Binding-site contacts:
Ligand atom C13 contacts residue NDP1 of chain 1.D at 3.7 Å.
Ligand atom N8 contacts residue PHE58 of chain 1.A at 3.8 Å.
Ligand atom N3 contacts residue CYS15 of chain 1.A at 3.4 Å.
Ligand atom N3 contacts residue PHE58 of chain 1.A at 3.5 Å.
Ligand atom N8 contacts residue NDP1 of chain 1.D at 3.7 Å.
Ligand atom CL17 contacts residue SER108 of chain 1.A at 3.2 Å.
Ligand atom C4 contacts residue NDP1 of chain 1.D at 3.5 Å.
Ligand atom N8 contacts residue CYS15 of chain 1.A at 4.0 Å.
Ligand atom N7 contacts residue ILE14 of chain 1.A at 3.9 Å.
Ligand atom N1 contacts residue ALA16 of chain 1.A at 3.8 Å.
Ligand atom C9 contacts residue NDP1 of chain 1.D at 3.8 Å.
Ligand atom C2 contacts residue ALA16 of chain 1.A at 3.9 Å (hydrophobic).
Ligand atom CL17 contacts residue ILE112 of chain 1.A at 3.5 Å.
Ligand atom C9 contacts residue ASP54 of chain 1.A at 3.5 Å.
Ligand atom C9 contacts residue ALA16 of chain 1.A at 3.7 Å (hydrophobic).
Ligand atom N8 contacts residue ILE14 of chain 1.A at 3.0 Å (h-bond).
Ligand atom C4 contacts residue PHE58 of chain 1.A at 3.6 Å (hydrophobic).
Ligand atom C2 contacts residue PHE58 of chain 1.A at 3.8 Å (hydrophobic).
Ligand atom N7 contacts residue ASP54 of chain 1.A at 2.8 Å (salt-bridge).
Ligand atom C9 contacts residue LEU46 of chain 1.A at 4.0 Å (hydrophobic).
Ligand atom N1 contacts residue PHE58 of chain 1.A at 4.0 Å.
Ligand atom N3 contacts residue NDP1 of chain 1.D at 3.8 Å.
Ligand atom C4 contacts residue ILE14 of chain 1.A at 3.8 Å (hydrophobic).
Ligand atom C2 contacts residue ASP54 of chain 1.A at 3.5 Å.
Ligand atom C10 contacts residue MET55 of chain 1.A at 4.0 Å (hydrophobic).
Ligand atom N5 contacts residue NDP1 of chain 1.D at 3.9 Å.
Ligand atom C12 contacts residue NDP1 of chain 1.D at 3.4 Å.
Ligand atom N7 contacts residue THR185 of chain 1.A at 3.6 Å (h-bond).
Ligand atom C6 contacts residue ASP54 of chain 1.A at 3.6 Å.
Ligand atom CL17 contacts residue SER111 of chain 1.A at 3.7 Å.
Ligand atom C2 contacts residue CYS15 of chain 1.A at 3.7 Å (hydrophobic).
Ligand atom C10 contacts residue ASP54 of chain 1.A at 3.9 Å.
Ligand atom C16 contacts residue PHE58 of chain 1.A at 3.4 Å (hydrophobic).
Ligand atom C15 contacts residue ILE164 of chain 1.A at 3.7 Å (hydrophobic).
Ligand atom N1 contacts residue ASP54 of chain 1.A at 2.8 Å (salt-bridge).
Ligand atom N8 contacts residue ILE164 of chain 1.A at 3.2 Å (h-bond).
Ligand atom N7 contacts residue CYS15 of chain 1.A at 3.2 Å (h-bond).
Ligand atom N8 contacts residue TYR170 of chain 1.A at 3.3 Å (h-bond).
Ligand atom N3 contacts residue ALA16 of chain 1.A at 4.0 Å.
Ligand atom N3 contacts residue ILE14 of chain 1.A at 3.6 Å (h-bond).

A protein and the small-molecule ligand that binds it are described below.
Small molecule (SMILES): CC1(C)N=C(N)N=C(N)N1c1ccc(Cl)cc1

Sequence of chain 1.A:
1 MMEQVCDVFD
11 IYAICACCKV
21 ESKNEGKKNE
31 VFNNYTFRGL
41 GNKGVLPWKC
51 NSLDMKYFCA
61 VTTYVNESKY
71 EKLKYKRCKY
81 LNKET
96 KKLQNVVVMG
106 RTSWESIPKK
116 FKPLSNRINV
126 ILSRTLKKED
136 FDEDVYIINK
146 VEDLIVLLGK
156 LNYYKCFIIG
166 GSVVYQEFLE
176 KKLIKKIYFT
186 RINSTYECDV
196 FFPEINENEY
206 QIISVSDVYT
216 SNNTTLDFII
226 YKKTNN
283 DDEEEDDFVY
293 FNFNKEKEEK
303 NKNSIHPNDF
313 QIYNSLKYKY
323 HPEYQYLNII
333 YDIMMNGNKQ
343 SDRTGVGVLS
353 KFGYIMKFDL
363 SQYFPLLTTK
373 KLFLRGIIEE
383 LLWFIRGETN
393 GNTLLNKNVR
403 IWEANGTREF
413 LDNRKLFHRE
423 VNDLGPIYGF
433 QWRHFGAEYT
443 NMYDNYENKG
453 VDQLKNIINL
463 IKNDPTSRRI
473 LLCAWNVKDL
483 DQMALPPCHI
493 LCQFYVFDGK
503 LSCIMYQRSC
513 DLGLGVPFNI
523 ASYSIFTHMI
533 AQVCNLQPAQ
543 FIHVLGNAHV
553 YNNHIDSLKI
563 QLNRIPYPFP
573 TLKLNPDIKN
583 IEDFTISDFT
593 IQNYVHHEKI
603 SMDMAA